A small-molecule ligand and the protein it binds are described below.
Small molecule (SMILES): O=P(O)(O)OC[C@H](O)CO

Sequence of chain 1.A:
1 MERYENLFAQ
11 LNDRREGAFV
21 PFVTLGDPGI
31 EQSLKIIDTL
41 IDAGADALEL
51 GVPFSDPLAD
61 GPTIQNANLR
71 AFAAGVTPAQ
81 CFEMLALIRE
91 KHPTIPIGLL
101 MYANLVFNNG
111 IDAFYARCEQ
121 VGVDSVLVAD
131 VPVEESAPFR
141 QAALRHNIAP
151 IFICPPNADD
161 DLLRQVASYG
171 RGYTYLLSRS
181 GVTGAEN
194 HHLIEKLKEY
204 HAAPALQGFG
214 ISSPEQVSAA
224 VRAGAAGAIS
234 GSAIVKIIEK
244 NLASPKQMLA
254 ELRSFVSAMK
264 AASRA

Binding-site contacts:
Ligand atom O3P contacts residue GLY184 of chain 1.A at 3.5 Å (h-bond).
Ligand atom O4P contacts residue GLY211 of chain 1.A at 3.8 Å.
Ligand atom P contacts residue GLY234 of chain 1.A at 4.0 Å.
Ligand atom C1 contacts residue PHE22 of chain 1.A at 3.7 Å (hydrophobic).
Ligand atom O3P contacts residue GLY234 of chain 1.A at 4.1 Å.
Ligand atom C1 contacts residue LEU100 of chain 1.A at 4.1 Å (hydrophobic).
Ligand atom O3P contacts residue THR183 of chain 1.A at 4.1 Å.
Ligand atom C2 contacts residue THR183 of chain 1.A at 4.0 Å.
Ligand atom O2P contacts residue ARG179 of chain 1.A at 4.2 Å.
Ligand atom O2P contacts residue PHE212 of chain 1.A at 3.2 Å.
Ligand atom O2 contacts residue PHE22 of chain 1.A at 3.3 Å.
Ligand atom O1 contacts residue GLU49 of chain 1.A at 4.2 Å.
Ligand atom O1 contacts residue TYR175 of chain 1.A at 2.9 Å (h-bond).
Ligand atom O4P contacts residue SER233 of chain 1.A at 3.9 Å.
Ligand atom P contacts residue SER235 of chain 1.A at 3.7 Å.
Ligand atom O4P contacts residue ILE232 of chain 1.A at 4.1 Å.
Ligand atom C3 contacts residue THR183 of chain 1.A at 3.3 Å.
Ligand atom P contacts residue THR183 of chain 1.A at 4.2 Å.
Ligand atom C2 contacts residue PHE22 of chain 1.A at 4.0 Å (hydrophobic).
Ligand atom P contacts residue GLY184 of chain 1.A at 4.2 Å.
Ligand atom O1P contacts residue SER235 of chain 1.A at 3.5 Å (h-bond).
Ligand atom O2P contacts residue THR183 of chain 1.A at 3.5 Å.
Ligand atom C1 contacts residue TYR175 of chain 1.A at 4.1 Å (hydrophobic).
Ligand atom O3P contacts residue GLY213 of chain 1.A at 4.1 Å.
Ligand atom O4P contacts residue GLY213 of chain 1.A at 3.4 Å (h-bond).
Ligand atom C3 contacts residue TYR175 of chain 1.A at 4.1 Å (hydrophobic).
Ligand atom O2 contacts residue GLY234 of chain 1.A at 3.6 Å.
Ligand atom O2P contacts residue GLY184 of chain 1.A at 3.5 Å (h-bond).
Ligand atom O4P contacts residue ILE214 of chain 1.A at 4.1 Å.
Ligand atom O1P contacts residue THR183 of chain 1.A at 3.5 Å.
Ligand atom O2P contacts residue GLY213 of chain 1.A at 2.9 Å (h-bond).
Ligand atom O3P contacts residue ALA185 of chain 1.A at 4.1 Å.
Ligand atom O2 contacts residue ILE232 of chain 1.A at 3.9 Å.
Ligand atom C3 contacts residue PHE212 of chain 1.A at 3.9 Å (hydrophobic).
Ligand atom O3P contacts residue SER235 of chain 1.A at 2.7 Å (h-bond).
Ligand atom O4P contacts residue GLY234 of chain 1.A at 3.1 Å (h-bond).
Ligand atom O4P contacts residue PHE212 of chain 1.A at 4.3 Å.
Ligand atom O4P contacts residue SER235 of chain 1.A at 3.9 Å.
Ligand atom O1P contacts residue GLY234 of chain 1.A at 3.6 Å.
Ligand atom P contacts residue GLY213 of chain 1.A at 3.6 Å.